This protein binds this small molecule.
Small molecule (SMILES): Cc1cn([C@H]2C[C@H](O[P](=O)(O)OC[C@H]3O[C@@H](n4ccc(N)nc4=O)C[C@@H]3O[P](=O)(O)OC[C@H]3O[C@@H](n4cnc5c(=O)nc(N)[nH]c54)C[C@@H]3O[P](=O)(O)OC[C@H]3O[C@@H](n4cnc5c(=O)nc(N)[nH]c54)C[C@@H]3O)[C@@H](CO[P](=O)(O)O[C@H]3C[C@H](n4cnc5c(=O)nc(N)[nH]c54)O[C@@H]3COP(=O)(O)O)O2)c(=O)[nH]c1=O

Binding-site contacts:
Ligand atom O5' contacts residue LYS35 of chain 1.A at 3.9 Å.
Ligand atom OP1 contacts residue PRO63 of chain 1.A at 3.8 Å.
Ligand atom C4' contacts residue GLY64 of chain 1.A at 3.5 Å.
Ligand atom OP2 contacts residue NA1 of chain 1.F at 3.8 Å.
Ligand atom C5' contacts residue GLY66 of chain 1.A at 3.4 Å.
Ligand atom C8 contacts residue LYS35 of chain 1.A at 3.8 Å.
Ligand atom O3' contacts residue ILE69 of chain 1.A at 3.5 Å.
Ligand atom OP2 contacts residue LYS68 of chain 1.A at 3.1 Å (salt-bridge).
Ligand atom N7 contacts residue LYS35 of chain 1.A at 3.8 Å.
Ligand atom OP1 contacts residue THR67 of chain 1.A at 3.8 Å.
Ligand atom C3' contacts residue GLY66 of chain 1.A at 3.9 Å.
Ligand atom OP2 contacts residue THR67 of chain 1.A at 3.7 Å.
Ligand atom OP1 contacts residue NA1 of chain 1.F at 2.6 Å (h-bond).
Ligand atom O4' contacts residue ALA38 of chain 1.A at 3.7 Å.
Ligand atom C5' contacts residue TYR39 of chain 1.A at 3.4 Å (hydrophobic).
Ligand atom OP1 contacts residue GLY64 of chain 1.A at 2.9 Å (h-bond).
Ligand atom C3' contacts residue LYS68 of chain 1.A at 3.8 Å.
Ligand atom O3' contacts residue GLY64 of chain 1.A at 3.5 Å.
Ligand atom OP2 contacts residue LYS68 of chain 1.A at 3.0 Å (salt-bridge).
Ligand atom N3 contacts residue ALA38 of chain 1.A at 3.5 Å.
Ligand atom OP1 contacts residue LYS35 of chain 1.A at 3.7 Å.
Ligand atom P contacts residue GLY66 of chain 1.A at 3.6 Å.
Ligand atom OP1 contacts residue LEU62 of chain 1.A at 3.8 Å.
Ligand atom P contacts residue LYS68 of chain 1.A at 3.7 Å.
Ligand atom C5' contacts residue GLY64 of chain 1.A at 3.3 Å.
Ligand atom P contacts residue GLY64 of chain 1.A at 3.9 Å.
Ligand atom OP1 contacts residue LYS68 of chain 1.A at 3.7 Å.
Ligand atom P contacts residue LYS35 of chain 1.A at 3.6 Å.
Ligand atom OP1 contacts residue ILE69 of chain 1.A at 2.9 Å (h-bond).
Ligand atom P contacts residue ILE69 of chain 1.A at 3.8 Å.
Ligand atom P contacts residue LYS68 of chain 1.A at 3.8 Å.
Ligand atom O3' contacts residue LYS68 of chain 1.A at 3.9 Å.
Ligand atom OP2 contacts residue LYS72 of chain 1.A at 3.9 Å.
Ligand atom O3' contacts residue VAL65 of chain 1.A at 3.8 Å.
Ligand atom OP1 contacts residue VAL65 of chain 1.A at 3.6 Å (h-bond).
Ligand atom O5' contacts residue GLY66 of chain 1.A at 3.5 Å (h-bond).
Ligand atom P contacts residue NA1 of chain 1.F at 3.6 Å.
Ligand atom OP3 contacts residue LYS35 of chain 1.A at 2.7 Å (salt-bridge).
Ligand atom OP1 contacts residue GLY66 of chain 1.A at 2.8 Å (h-bond).
Ligand atom OP1 contacts residue LYS68 of chain 1.A at 3.2 Å (salt-bridge).

Sequence of chain 1.A:
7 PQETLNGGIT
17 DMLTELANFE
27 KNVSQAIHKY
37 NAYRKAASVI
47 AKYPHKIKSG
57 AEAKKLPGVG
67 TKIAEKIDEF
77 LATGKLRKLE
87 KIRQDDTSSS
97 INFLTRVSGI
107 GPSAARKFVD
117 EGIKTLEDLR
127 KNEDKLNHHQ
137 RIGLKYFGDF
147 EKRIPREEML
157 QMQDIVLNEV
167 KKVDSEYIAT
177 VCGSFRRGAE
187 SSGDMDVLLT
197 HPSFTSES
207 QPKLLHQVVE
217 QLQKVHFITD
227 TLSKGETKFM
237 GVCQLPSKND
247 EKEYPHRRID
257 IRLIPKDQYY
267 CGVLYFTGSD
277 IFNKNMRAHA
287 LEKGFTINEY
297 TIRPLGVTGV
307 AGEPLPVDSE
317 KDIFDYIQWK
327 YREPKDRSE